Binding-site contacts:
Ligand atom N23 contacts residue HIS301 of chain 1.A at 3.5 Å.
Ligand atom C34 contacts residue HIS301 of chain 1.A at 3.8 Å.
Ligand atom C30 contacts residue TYR186 of chain 1.A at 3.7 Å (hydrophobic).
Ligand atom C30 contacts residue PHE189 of chain 1.A at 4.0 Å (hydrophobic).
Ligand atom N33 contacts residue CO1 of chain 1.D at 1.9 Å.
Ligand atom C28 contacts residue HIS203 of chain 1.A at 3.0 Å.
Ligand atom C36 contacts residue CYS292 of chain 1.A at 3.5 Å (hydrophobic).
Ligand atom C31 contacts residue CYS194 of chain 1.A at 3.9 Å (hydrophobic).
Ligand atom C28 contacts residue CO1 of chain 1.D at 2.7 Å.
Ligand atom C43 contacts residue TYR187 of chain 1.A at 3.7 Å (hydrophobic).
Ligand atom N25 contacts residue HIS301 of chain 1.A at 3.0 Å (h-bond).
Ligand atom C26 contacts residue HIS203 of chain 1.A at 3.9 Å.
Ligand atom C37 contacts residue HIS301 of chain 1.A at 3.3 Å.
Ligand atom C24 contacts residue HIS301 of chain 1.A at 3.3 Å.
Ligand atom C24 contacts residue HIS203 of chain 1.A at 3.2 Å.
Ligand atom C27 contacts residue HIS301 of chain 1.A at 3.5 Å.
Ligand atom N23 contacts residue TYR186 of chain 1.A at 3.5 Å.
Ligand atom C35 contacts residue HIS301 of chain 1.A at 3.8 Å.
Ligand atom O31 contacts residue GLN120 of chain 1.A at 3.9 Å.
Ligand atom C37 contacts residue CO1 of chain 1.D at 3.6 Å.
Ligand atom C32 contacts residue HIS203 of chain 1.A at 3.3 Å.
Ligand atom C36 contacts residue HIS294 of chain 1.A at 3.9 Å.
Ligand atom N25 contacts residue CO1 of chain 1.D at 1.9 Å.
Ligand atom C3 contacts residue TYR187 of chain 1.A at 3.9 Å (hydrophobic).
Ligand atom C26 contacts residue HIS301 of chain 1.A at 3.0 Å.
Ligand atom N25 contacts residue HIS203 of chain 1.A at 2.9 Å (h-bond).
Ligand atom C22 contacts residue HIS301 of chain 1.A at 3.7 Å.
Ligand atom C32 contacts residue CYS194 of chain 1.A at 3.5 Å (hydrophobic).
Ligand atom C30 contacts residue TRP344 of chain 1.A at 3.6 Å (hydrophobic).
Ligand atom C24 contacts residue CO1 of chain 1.D at 2.7 Å.
Ligand atom C8 contacts residue TYR187 of chain 1.A at 3.9 Å (hydrophobic).
Ligand atom C26 contacts residue CO1 of chain 1.D at 3.1 Å.
Ligand atom C32 contacts residue CO1 of chain 1.D at 3.0 Å.
Ligand atom C29 contacts residue TYR186 of chain 1.A at 3.4 Å (hydrophobic).
Ligand atom C28 contacts residue HIS301 of chain 1.A at 3.9 Å.
Ligand atom C8 contacts residue TYR186 of chain 1.A at 3.4 Å (hydrophobic).
Ligand atom C36 contacts residue HIS301 of chain 1.A at 3.6 Å.
Ligand atom C29 contacts residue TRP344 of chain 1.A at 3.4 Å (hydrophobic).
Ligand atom C52 contacts residue LYS123 of chain 1.A at 3.2 Å.
Ligand atom N33 contacts residue HIS203 of chain 1.A at 2.6 Å (h-bond).

The protein below binds the small molecule below.
Small molecule (SMILES): COc1ccc(N2CCN(c3nc(-c4ccccn4)nc4ccccc34)CC2)cc1

Sequence of chain 1.A:
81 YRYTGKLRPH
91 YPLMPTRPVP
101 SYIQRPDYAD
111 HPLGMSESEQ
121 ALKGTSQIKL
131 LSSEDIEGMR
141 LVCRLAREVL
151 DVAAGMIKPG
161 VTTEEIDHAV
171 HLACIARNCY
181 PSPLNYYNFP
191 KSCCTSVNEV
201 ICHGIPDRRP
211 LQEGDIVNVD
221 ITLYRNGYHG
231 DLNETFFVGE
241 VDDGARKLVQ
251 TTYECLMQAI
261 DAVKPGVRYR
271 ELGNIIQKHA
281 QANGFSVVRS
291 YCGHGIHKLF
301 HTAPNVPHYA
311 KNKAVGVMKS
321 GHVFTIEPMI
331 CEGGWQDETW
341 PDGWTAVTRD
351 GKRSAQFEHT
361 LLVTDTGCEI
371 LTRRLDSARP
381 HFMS